Sequence of chain 1.D:
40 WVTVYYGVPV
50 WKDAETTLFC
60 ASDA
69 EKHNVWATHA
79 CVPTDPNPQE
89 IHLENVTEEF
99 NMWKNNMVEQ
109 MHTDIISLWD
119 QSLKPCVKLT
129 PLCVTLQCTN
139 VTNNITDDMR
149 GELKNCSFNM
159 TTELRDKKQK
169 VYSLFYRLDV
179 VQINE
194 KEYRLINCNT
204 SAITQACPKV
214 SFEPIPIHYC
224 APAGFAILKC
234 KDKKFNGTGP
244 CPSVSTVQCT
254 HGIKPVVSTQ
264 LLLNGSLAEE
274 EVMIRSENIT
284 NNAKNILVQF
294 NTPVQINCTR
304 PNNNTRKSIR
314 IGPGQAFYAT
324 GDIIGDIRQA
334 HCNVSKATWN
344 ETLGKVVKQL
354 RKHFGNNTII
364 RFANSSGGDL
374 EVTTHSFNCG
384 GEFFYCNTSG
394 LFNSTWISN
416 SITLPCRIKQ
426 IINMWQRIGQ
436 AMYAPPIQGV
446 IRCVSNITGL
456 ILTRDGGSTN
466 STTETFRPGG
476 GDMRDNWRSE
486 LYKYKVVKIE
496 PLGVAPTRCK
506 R

A protein and the small-molecule ligand that binds it are described below.
Small molecule (SMILES): CC(=O)N[C@@H]1[C@@H](O)[C@H](O)[C@@H](CO)O[C@H]1O

Binding-site contacts:
Ligand atom O7 contacts residue ARG354 of chain 1.D at 3.4 Å (salt-bridge).
Ligand atom C2 contacts residue ASN359 of chain 1.D at 2.5 Å.
Ligand atom N2 contacts residue ASN359 of chain 1.D at 2.7 Å (h-bond).
Ligand atom C5 contacts residue ASN359 of chain 1.D at 3.7 Å.
Ligand atom O7 contacts residue ASN359 of chain 1.D at 3.3 Å (h-bond).
Ligand atom C8 contacts residue ASN359 of chain 1.D at 3.6 Å.
Ligand atom C4 contacts residue ASN359 of chain 1.D at 4.2 Å.
Ligand atom C7 contacts residue ASN359 of chain 1.D at 3.4 Å.
Ligand atom C8 contacts residue ASN360 of chain 1.D at 3.7 Å.
Ligand atom C7 contacts residue ARG354 of chain 1.D at 4.4 Å.
Ligand atom O5 contacts residue ASN359 of chain 1.D at 2.5 Å (h-bond).
Ligand atom C1 contacts residue ASN359 of chain 1.D at 1.5 Å.
Ligand atom C3 contacts residue ASN359 of chain 1.D at 3.8 Å.